Sequence of chain 1.D:
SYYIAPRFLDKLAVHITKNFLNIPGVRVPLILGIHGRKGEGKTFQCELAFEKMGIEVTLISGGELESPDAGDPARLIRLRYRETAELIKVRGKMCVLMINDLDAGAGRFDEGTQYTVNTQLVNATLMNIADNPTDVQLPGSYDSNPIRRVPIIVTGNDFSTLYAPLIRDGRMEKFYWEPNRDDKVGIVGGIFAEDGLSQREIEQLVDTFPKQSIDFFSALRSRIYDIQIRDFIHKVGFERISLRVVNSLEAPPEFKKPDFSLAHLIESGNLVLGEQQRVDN

The protein below binds the small molecule below.
Small molecule (SMILES): Nc1ncnc2c1ncn2[C@@H]1O[C@H](COP(=O)(O)OP(=O)(O)OP(O)(O)=S)[C@@H](O)[C@H]1O

Sequence of chain 1.E:
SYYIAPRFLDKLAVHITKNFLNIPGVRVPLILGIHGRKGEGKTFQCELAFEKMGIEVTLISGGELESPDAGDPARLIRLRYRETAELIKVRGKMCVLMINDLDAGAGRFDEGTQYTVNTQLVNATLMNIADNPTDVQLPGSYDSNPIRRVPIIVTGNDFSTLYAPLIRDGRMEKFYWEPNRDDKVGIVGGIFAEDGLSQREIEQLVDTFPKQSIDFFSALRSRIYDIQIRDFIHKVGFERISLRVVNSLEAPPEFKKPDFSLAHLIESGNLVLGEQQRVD

Binding-site contacts:
Ligand atom O2G contacts residue MG1 of chain 1.CA at 1.9 Å.
Ligand atom S1G contacts residue ARG171 of chain 1.E at 3.2 Å (salt-bridge).
Ligand atom O5' contacts residue ARG168 of chain 1.E at 3.3 Å (salt-bridge).
Ligand atom O2G contacts residue THR43 of chain 1.D at 3.1 Å (h-bond).
Ligand atom O2A contacts residue MG1 of chain 1.CA at 1.9 Å.
Ligand atom PA contacts residue MG1 of chain 1.CA at 3.2 Å.
Ligand atom O1A contacts residue PHE44 of chain 1.D at 3.0 Å (h-bond).
Ligand atom O3A contacts residue GLY41 of chain 1.D at 3.2 Å (h-bond).
Ligand atom C5 contacts residue PHE44 of chain 1.D at 3.4 Å (hydrophobic).
Ligand atom S1G contacts residue ARG168 of chain 1.E at 3.3 Å (salt-bridge).
Ligand atom PB contacts residue MG1 of chain 1.CA at 2.9 Å.
Ligand atom O1B contacts residue GLU40 of chain 1.D at 3.0 Å (salt-bridge).
Ligand atom O3' contacts residue ARG27 of chain 1.E at 2.8 Å (salt-bridge).
Ligand atom N9 contacts residue ILE214 of chain 1.D at 3.5 Å.
Ligand atom N6 contacts residue GLN45 of chain 1.D at 3.4 Å.
Ligand atom O2B contacts residue LYS42 of chain 1.D at 2.9 Å (salt-bridge).
Ligand atom N1 contacts residue ILE187 of chain 1.D at 3.5 Å.
Ligand atom O3A contacts residue MG1 of chain 1.CA at 3.5 Å.
Ligand atom O3B contacts residue ARG168 of chain 1.E at 2.7 Å (salt-bridge).
Ligand atom C2 contacts residue TYR2 of chain 1.D at 3.5 Å (hydrophobic).
Ligand atom O4' contacts residue ASP215 of chain 1.D at 3.5 Å.
Ligand atom C2' contacts residue ARG27 of chain 1.E at 3.5 Å.
Ligand atom PG contacts residue MG1 of chain 1.CA at 2.5 Å.
Ligand atom O3G contacts residue LYS42 of chain 1.D at 3.3 Å.
Ligand atom O3A contacts residue GLY39 of chain 1.D at 3.4 Å.
Ligand atom N9 contacts residue PHE44 of chain 1.D at 3.5 Å.
Ligand atom N3 contacts residue PHE44 of chain 1.D at 3.5 Å.
Ligand atom O1B contacts residue GLY39 of chain 1.D at 3.1 Å (h-bond).
Ligand atom O2' contacts residue ARG27 of chain 1.E at 3.1 Å (salt-bridge).
Ligand atom C4 contacts residue PHE44 of chain 1.D at 3.4 Å (hydrophobic).
Ligand atom O2B contacts residue THR43 of chain 1.D at 2.7 Å (h-bond).
Ligand atom O3B contacts residue MG1 of chain 1.CA at 2.1 Å.
Ligand atom C6 contacts residue ILE187 of chain 1.D at 3.5 Å (hydrophobic).
Ligand atom O1A contacts residue GLY41 of chain 1.D at 3.1 Å.
Ligand atom O3G contacts residue MG1 of chain 1.CA at 3.5 Å.
Ligand atom N6 contacts residue TYR3 of chain 1.D at 3.2 Å (h-bond).
Ligand atom O2B contacts residue MG1 of chain 1.CA at 2.6 Å.
Ligand atom N7 contacts residue PHE44 of chain 1.D at 3.5 Å.
Ligand atom O1B contacts residue GLY41 of chain 1.D at 3.4 Å (h-bond).
Ligand atom O2A contacts residue ARG168 of chain 1.E at 3.1 Å (salt-bridge).